Binding-site contacts:
Ligand atom C4 contacts residue ASN241 of chain 1.A at 4.2 Å.
Ligand atom N2 contacts residue ASN241 of chain 1.A at 3.0 Å (h-bond).
Ligand atom C7 contacts residue ASN241 of chain 1.A at 3.2 Å.
Ligand atom C1 contacts residue ALA244 of chain 1.A at 4.2 Å (hydrophobic).
Ligand atom O6 contacts residue ALA244 of chain 1.A at 2.9 Å.
Ligand atom C4 contacts residue TRP384 of chain 1.A at 4.2 Å (hydrophobic).
Ligand atom C3 contacts residue TRP384 of chain 1.A at 4.4 Å (hydrophobic).
Ligand atom C1 contacts residue TRP384 of chain 1.A at 3.9 Å (hydrophobic).
Ligand atom C3 contacts residue ASN241 of chain 1.A at 3.8 Å.
Ligand atom O5 contacts residue ALA244 of chain 1.A at 3.6 Å.
Ligand atom O7 contacts residue TRP384 of chain 1.A at 3.9 Å.
Ligand atom C2 contacts residue ASN241 of chain 1.A at 2.5 Å.
Ligand atom C2 contacts residue TRP384 of chain 1.A at 3.7 Å (hydrophobic).
Ligand atom O7 contacts residue ILE240 of chain 1.A at 4.3 Å.
Ligand atom O3 contacts residue TRP384 of chain 1.A at 4.5 Å.
Ligand atom C5 contacts residue TRP384 of chain 1.A at 4.4 Å (hydrophobic).
Ligand atom C5 contacts residue ASN241 of chain 1.A at 3.6 Å.
Ligand atom O7 contacts residue ASN241 of chain 1.A at 3.1 Å (h-bond).
Ligand atom C1 contacts residue ASN241 of chain 1.A at 1.4 Å.
Ligand atom C6 contacts residue TRP384 of chain 1.A at 4.4 Å (hydrophobic).
Ligand atom O5 contacts residue TRP384 of chain 1.A at 3.8 Å.
Ligand atom C5 contacts residue ALA244 of chain 1.A at 4.3 Å (hydrophobic).
Ligand atom C8 contacts residue ASN241 of chain 1.A at 4.4 Å.
Ligand atom O5 contacts residue ASN241 of chain 1.A at 2.4 Å (h-bond).
Ligand atom O6 contacts residue TRP384 of chain 1.A at 3.8 Å.
Ligand atom C6 contacts residue ALA244 of chain 1.A at 4.1 Å (hydrophobic).
Ligand atom O6 contacts residue LYS388 of chain 1.A at 3.7 Å.

This protein binds this small molecule.
Small molecule (SMILES): CC(=O)N[C@H]1[C@H](O[C@H]2[C@H](O)[C@@H](NC(C)=O)CO[C@@H]2CO)O[C@H](CO)[C@@H](O[C@H]2O[C@H](CO)[C@@H](O)[C@H](O)[C@@H]2O)[C@@H]1O

Sequence of chain 1.A:
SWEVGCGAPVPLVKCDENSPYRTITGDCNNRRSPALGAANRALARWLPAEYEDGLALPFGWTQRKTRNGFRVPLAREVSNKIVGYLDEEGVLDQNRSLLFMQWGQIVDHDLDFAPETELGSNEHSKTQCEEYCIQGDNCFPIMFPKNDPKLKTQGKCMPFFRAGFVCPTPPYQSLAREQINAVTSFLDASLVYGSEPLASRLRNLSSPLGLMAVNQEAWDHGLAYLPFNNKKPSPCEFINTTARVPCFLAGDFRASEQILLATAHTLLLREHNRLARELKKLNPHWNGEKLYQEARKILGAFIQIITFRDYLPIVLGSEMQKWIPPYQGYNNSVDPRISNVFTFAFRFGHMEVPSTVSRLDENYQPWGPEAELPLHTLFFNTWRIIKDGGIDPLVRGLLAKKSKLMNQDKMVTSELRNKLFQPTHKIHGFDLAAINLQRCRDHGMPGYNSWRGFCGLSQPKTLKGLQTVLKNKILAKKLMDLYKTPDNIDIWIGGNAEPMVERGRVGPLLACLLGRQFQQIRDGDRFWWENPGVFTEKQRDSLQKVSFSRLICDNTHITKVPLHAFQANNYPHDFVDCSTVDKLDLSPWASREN